A small-molecule ligand and the protein it binds are described below.
Small molecule (SMILES): O=c1[nH]cnc2c1ncn2[C@@H]1O[C@H](COP(=O)(O)O)[C@@H](O)[C@H]1O

Binding-site contacts:
Ligand atom O3' contacts residue MET390 of chain 1.H at 3.5 Å (h-bond).
Ligand atom O1P contacts residue GLY392 of chain 1.H at 2.8 Å (h-bond).
Ligand atom C2' contacts residue ARG327 of chain 1.H at 3.4 Å.
Ligand atom O2P contacts residue GLY370 of chain 1.H at 3.4 Å.
Ligand atom C4 contacts residue NAD1 of chain 1.BB at 3.4 Å.
Ligand atom O5' contacts residue GLY370 of chain 1.H at 3.6 Å.
Ligand atom O2P contacts residue SER334 of chain 1.H at 2.7 Å (h-bond).
Ligand atom C8 contacts residue MET75 of chain 1.H at 3.5 Å (hydrophobic).
Ligand atom C5' contacts residue GLY392 of chain 1.H at 3.7 Å.
Ligand atom O3P contacts residue SER393 of chain 1.H at 2.7 Å (h-bond).
Ligand atom C6 contacts residue GLY420 of chain 1.H at 3.3 Å.
Ligand atom O3P contacts residue TYR416 of chain 1.H at 2.9 Å (h-bond).
Ligand atom O3P contacts residue SER334 of chain 1.H at 2.5 Å (h-bond).
Ligand atom O3' contacts residue SER73 of chain 1.H at 3.3 Å (h-bond).
Ligand atom O2' contacts residue ARG327 of chain 1.H at 3.0 Å (salt-bridge).
Ligand atom O2' contacts residue NAD1 of chain 1.BB at 3.0 Å (h-bond).
Ligand atom P contacts residue GLY370 of chain 1.H at 3.7 Å.
Ligand atom O3' contacts residue ASP369 of chain 1.H at 3.7 Å.
Ligand atom C5 contacts residue ILE335 of chain 1.H at 3.5 Å (hydrophobic).
Ligand atom O6 contacts residue GLY420 of chain 1.H at 2.4 Å (h-bond).
Ligand atom O1P contacts residue GLY370 of chain 1.H at 3.5 Å.
Ligand atom O2P contacts residue GLY371 of chain 1.H at 3.0 Å (h-bond).
Ligand atom P contacts residue SER334 of chain 1.H at 3.4 Å.
Ligand atom O1P contacts residue SER393 of chain 1.H at 3.7 Å.
Ligand atom O6 contacts residue MET419 of chain 1.H at 2.8 Å (h-bond).
Ligand atom N3 contacts residue CYS336 of chain 1.H at 3.6 Å.
Ligand atom C1' contacts residue NAD1 of chain 1.BB at 3.7 Å.
Ligand atom O6 contacts residue GLY418 of chain 1.H at 3.1 Å.
Ligand atom N7 contacts residue MET419 of chain 1.H at 3.7 Å.
Ligand atom O2P contacts residue GLY333 of chain 1.H at 3.5 Å.
Ligand atom C2 contacts residue GLN446 of chain 1.H at 3.2 Å.
Ligand atom C2 contacts residue CYS336 of chain 1.H at 3.5 Å (hydrophobic).
Ligand atom N1 contacts residue GLN446 of chain 1.H at 2.9 Å (h-bond).
Ligand atom O5' contacts residue SER334 of chain 1.H at 3.6 Å (h-bond).
Ligand atom C2 contacts residue NAD1 of chain 1.BB at 3.5 Å.
Ligand atom O2' contacts residue ASP369 of chain 1.H at 2.8 Å (salt-bridge).
Ligand atom O3P contacts residue GLY392 of chain 1.H at 3.4 Å.
Ligand atom O5' contacts residue GLY333 of chain 1.H at 3.6 Å.
Ligand atom N3 contacts residue NAD1 of chain 1.BB at 3.1 Å.
Ligand atom O3' contacts residue ARG327 of chain 1.H at 3.7 Å.

Sequence of chain 1.H:
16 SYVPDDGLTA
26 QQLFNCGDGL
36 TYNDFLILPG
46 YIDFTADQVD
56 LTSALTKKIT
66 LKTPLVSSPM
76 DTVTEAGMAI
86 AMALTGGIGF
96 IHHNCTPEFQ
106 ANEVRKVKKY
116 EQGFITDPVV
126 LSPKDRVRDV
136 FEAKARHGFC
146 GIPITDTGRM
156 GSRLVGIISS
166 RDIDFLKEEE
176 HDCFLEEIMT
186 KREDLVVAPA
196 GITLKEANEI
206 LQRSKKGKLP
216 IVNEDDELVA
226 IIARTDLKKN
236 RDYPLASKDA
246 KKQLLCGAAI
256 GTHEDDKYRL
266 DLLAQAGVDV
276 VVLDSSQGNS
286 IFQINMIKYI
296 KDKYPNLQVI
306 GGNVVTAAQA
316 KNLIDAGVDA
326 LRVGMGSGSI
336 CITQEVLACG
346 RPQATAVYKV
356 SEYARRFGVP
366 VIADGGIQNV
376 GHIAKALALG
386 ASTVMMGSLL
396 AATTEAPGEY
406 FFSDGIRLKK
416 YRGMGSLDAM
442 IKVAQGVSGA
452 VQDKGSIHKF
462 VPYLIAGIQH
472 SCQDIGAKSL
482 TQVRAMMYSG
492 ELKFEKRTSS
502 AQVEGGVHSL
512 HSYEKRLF